This protein binds this small molecule.
Small molecule (SMILES): CCC(=O)CC(=O)O

Binding-site contacts:
Ligand atom CAE contacts residue NAD1 of chain 1.N at 3.8 Å.
Ligand atom CAF contacts residue TYR156 of chain 1.D at 3.7 Å (hydrophobic).
Ligand atom OAC contacts residue LYS153 of chain 1.D at 2.8 Å (salt-bridge).
Ligand atom CAG contacts residue NAD1 of chain 1.N at 3.2 Å.
Ligand atom CAD contacts residue GLY187 of chain 1.D at 4.4 Å.
Ligand atom CAF contacts residue LYS153 of chain 1.D at 3.5 Å.
Ligand atom CAD contacts residue TYR156 of chain 1.D at 4.5 Å (hydrophobic).
Ligand atom CAG contacts residue TYR156 of chain 1.D at 3.9 Å (hydrophobic).
Ligand atom OAA contacts residue NAD1 of chain 1.N at 3.2 Å.
Ligand atom OAB contacts residue LEU193 of chain 1.D at 3.4 Å.
Ligand atom OAA contacts residue TYR156 of chain 1.D at 3.4 Å (h-bond).
Ligand atom OAB contacts residue GLN95 of chain 1.D at 3.0 Å (h-bond).
Ligand atom CAD contacts residue NAD1 of chain 1.N at 3.5 Å.
Ligand atom CAF contacts residue ASN145 of chain 1.D at 3.5 Å.
Ligand atom OAA contacts residue LEU193 of chain 1.D at 4.0 Å.
Ligand atom CAD contacts residue TYR188 of chain 1.D at 4.3 Å (hydrophobic).
Ligand atom OAB contacts residue TYR156 of chain 1.D at 4.2 Å.
Ligand atom OAB contacts residue GLN197 of chain 1.D at 3.6 Å.
Ligand atom OAC contacts residue GLN95 of chain 1.D at 3.4 Å (h-bond).
Ligand atom CAE contacts residue TYR156 of chain 1.D at 3.7 Å (hydrophobic).
Ligand atom CAD contacts residue SER143 of chain 1.D at 4.2 Å.
Ligand atom CAE contacts residue ASN145 of chain 1.D at 4.0 Å.
Ligand atom CAH contacts residue GLN95 of chain 1.D at 3.0 Å.
Ligand atom CAG contacts residue PRO186 of chain 1.D at 4.4 Å (hydrophobic).
Ligand atom CAH contacts residue LYS153 of chain 1.D at 3.6 Å.
Ligand atom CAG contacts residue SER143 of chain 1.D at 2.7 Å.
Ligand atom CAH contacts residue GLN197 of chain 1.D at 3.4 Å.
Ligand atom CAF contacts residue GLN95 of chain 1.D at 3.4 Å.
Ligand atom CAD contacts residue ASN145 of chain 1.D at 3.7 Å.
Ligand atom CAG contacts residue ASN145 of chain 1.D at 3.0 Å.
Ligand atom OAC contacts residue GLN197 of chain 1.D at 2.5 Å (h-bond).

Sequence of chain 1.D:
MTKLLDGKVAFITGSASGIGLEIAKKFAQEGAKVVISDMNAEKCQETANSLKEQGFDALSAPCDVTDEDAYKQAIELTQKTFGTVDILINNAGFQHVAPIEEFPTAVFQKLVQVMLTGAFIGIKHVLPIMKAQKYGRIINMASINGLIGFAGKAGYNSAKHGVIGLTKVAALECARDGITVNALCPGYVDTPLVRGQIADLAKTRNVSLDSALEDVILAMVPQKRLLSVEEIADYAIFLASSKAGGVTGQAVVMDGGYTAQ